Binding-site contacts:
Ligand atom CAJ contacts residue TYR4 of chain 1.A at 4.1 Å (hydrophobic).
Ligand atom CAE contacts residue PHE227 of chain 1.A at 3.8 Å (hydrophobic).
Ligand atom SAA contacts residue GLU235 of chain 1.A at 4.3 Å.
Ligand atom CAD contacts residue PHE227 of chain 1.A at 3.3 Å (hydrophobic).
Ligand atom OAB contacts residue GLU235 of chain 1.A at 3.7 Å.
Ligand atom NAF contacts residue PHE227 of chain 1.A at 4.4 Å.
Ligand atom NAF contacts residue ASN8 of chain 1.A at 3.8 Å.
Ligand atom OAI contacts residue ASN8 of chain 1.A at 4.4 Å.
Ligand atom CAC contacts residue GLU235 of chain 1.A at 3.9 Å.
Ligand atom CAJ contacts residue GLU235 of chain 1.A at 3.5 Å.
Ligand atom CAC contacts residue GLY5 of chain 1.A at 3.5 Å.
Ligand atom CAE contacts residue TYR4 of chain 1.A at 3.5 Å (hydrophobic).
Ligand atom CAE contacts residue GLY5 of chain 1.A at 3.8 Å.
Ligand atom OAI contacts residue PHE227 of chain 1.A at 4.0 Å.
Ligand atom OAH contacts residue ASN8 of chain 1.A at 4.0 Å.
Ligand atom OAI contacts residue TYR4 of chain 1.A at 2.8 Å (h-bond).
Ligand atom CAD contacts residue GLY5 of chain 1.A at 3.4 Å.
Ligand atom NAF contacts residue TYR4 of chain 1.A at 4.5 Å.
Ligand atom CAE contacts residue GLY3 of chain 1.A at 4.2 Å.
Ligand atom OAG contacts residue PHE227 of chain 1.A at 3.8 Å.
Ligand atom OAG contacts residue GLU235 of chain 1.A at 3.5 Å.
Ligand atom CAJ contacts residue GLY5 of chain 1.A at 3.5 Å.
Ligand atom OAI contacts residue GLY5 of chain 1.A at 4.0 Å.
Ligand atom CAD contacts residue TYR4 of chain 1.A at 3.6 Å (hydrophobic).
Ligand atom CAC contacts residue TYR4 of chain 1.A at 4.2 Å (hydrophobic).
Ligand atom CAJ contacts residue PHE227 of chain 1.A at 4.4 Å (hydrophobic).
Ligand atom OAB contacts residue GLY5 of chain 1.A at 4.1 Å.
Ligand atom CAE contacts residue ASN8 of chain 1.A at 4.3 Å.
Ligand atom CAC contacts residue PHE227 of chain 1.A at 4.0 Å (hydrophobic).
Ligand atom OAI contacts residue GLY3 of chain 1.A at 3.4 Å.

Sequence of chain 1.A:
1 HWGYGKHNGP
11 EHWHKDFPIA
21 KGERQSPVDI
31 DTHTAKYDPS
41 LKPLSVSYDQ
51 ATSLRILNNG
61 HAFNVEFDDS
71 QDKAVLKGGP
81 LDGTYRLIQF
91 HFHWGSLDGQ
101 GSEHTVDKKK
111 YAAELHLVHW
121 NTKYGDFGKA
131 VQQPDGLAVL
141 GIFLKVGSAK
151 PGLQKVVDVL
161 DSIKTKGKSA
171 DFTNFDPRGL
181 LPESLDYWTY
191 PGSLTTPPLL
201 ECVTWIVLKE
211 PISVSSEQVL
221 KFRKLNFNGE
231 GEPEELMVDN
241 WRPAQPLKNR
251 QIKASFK

A protein and the small-molecule ligand that binds it are described below.
Small molecule (SMILES): CC1=CC(=O)NS(=O)(=O)O1